Sequence of chain 1.R:
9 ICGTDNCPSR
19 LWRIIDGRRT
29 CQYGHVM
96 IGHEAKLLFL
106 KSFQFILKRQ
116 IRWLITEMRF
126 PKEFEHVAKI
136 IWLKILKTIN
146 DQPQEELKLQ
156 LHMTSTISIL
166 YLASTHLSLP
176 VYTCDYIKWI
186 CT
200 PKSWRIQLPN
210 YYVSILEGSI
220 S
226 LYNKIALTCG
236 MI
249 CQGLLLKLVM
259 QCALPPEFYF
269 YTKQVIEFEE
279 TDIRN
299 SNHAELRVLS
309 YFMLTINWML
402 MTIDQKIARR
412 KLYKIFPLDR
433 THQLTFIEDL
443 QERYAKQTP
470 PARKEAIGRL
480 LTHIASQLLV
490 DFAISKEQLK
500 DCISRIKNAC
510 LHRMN

Binding-site contacts:
Ligand atom CA contacts residue PRO263 of chain 1.R at 4.5 Å (hydrophobic).

The protein below binds the small molecule below.
Small molecule (SMILES): NCC(=O)NCC(=O)NCC(=O)NCC(=O)NCC(=O)NCC(=O)NCC(=O)NCC(=O)NCC=O